Sequence of chain 1.B:
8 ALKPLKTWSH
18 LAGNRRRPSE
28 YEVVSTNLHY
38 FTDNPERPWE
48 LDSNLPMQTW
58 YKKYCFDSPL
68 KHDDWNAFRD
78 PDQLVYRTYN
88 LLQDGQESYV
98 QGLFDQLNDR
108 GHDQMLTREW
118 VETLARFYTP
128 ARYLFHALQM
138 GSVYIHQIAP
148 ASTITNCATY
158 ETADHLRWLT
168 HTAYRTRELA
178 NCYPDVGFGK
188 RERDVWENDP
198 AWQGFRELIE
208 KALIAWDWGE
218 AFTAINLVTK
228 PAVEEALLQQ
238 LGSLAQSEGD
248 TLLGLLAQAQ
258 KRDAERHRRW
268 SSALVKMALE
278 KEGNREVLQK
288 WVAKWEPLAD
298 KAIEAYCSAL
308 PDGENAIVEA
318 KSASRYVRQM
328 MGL

The protein below binds the small molecule below.
Small molecule (SMILES): Oc1ccc(Br)cc1

Binding-site contacts:
Ligand atom BR4 contacts residue PHE101 of chain 1.B at 3.8 Å.
Ligand atom C6 contacts residue PHE101 of chain 1.B at 3.9 Å (hydrophobic).
Ligand atom C3 contacts residue PHE101 of chain 1.B at 4.0 Å (hydrophobic).
Ligand atom C5 contacts residue PHE101 of chain 1.B at 3.6 Å (hydrophobic).
Ligand atom C6 contacts residue TRP9 of chain 1.A at 4.3 Å (hydrophobic).
Ligand atom C2 contacts residue PRO56 of chain 1.A at 3.8 Å (hydrophobic).
Ligand atom BR4 contacts residue MET3 of chain 1.A at 3.8 Å.
Ligand atom C1 contacts residue PRO56 of chain 1.A at 3.8 Å (hydrophobic).
Ligand atom BR4 contacts residue TYR171 of chain 1.B at 3.8 Å.
Ligand atom C2 contacts residue GLN98 of chain 1.B at 4.5 Å.
Ligand atom C3 contacts residue PRO56 of chain 1.A at 4.5 Å (hydrophobic).
Ligand atom C1 contacts residue HIS168 of chain 1.B at 3.7 Å.
Ligand atom C1 contacts residue PHE101 of chain 1.B at 4.4 Å (hydrophobic).
Ligand atom C1 contacts residue VAL97 of chain 1.B at 4.4 Å (hydrophobic).
Ligand atom C3 contacts residue VAL97 of chain 1.B at 4.2 Å (hydrophobic).
Ligand atom O1 contacts residue GLU94 of chain 1.B at 2.5 Å (salt-bridge).
Ligand atom C1 contacts residue GLU94 of chain 1.B at 3.4 Å.
Ligand atom C2 contacts residue VAL97 of chain 1.B at 3.9 Å (hydrophobic).
Ligand atom BR4 contacts residue GLN98 of chain 1.B at 4.1 Å.
Ligand atom C4 contacts residue PHE101 of chain 1.B at 3.5 Å (hydrophobic).
Ligand atom C2 contacts residue GLU94 of chain 1.B at 3.3 Å.
Ligand atom C3 contacts residue GLU94 of chain 1.B at 4.4 Å.
Ligand atom O1 contacts residue THR167 of chain 1.B at 4.2 Å.
Ligand atom O1 contacts residue PRO56 of chain 1.A at 3.7 Å.
Ligand atom C3 contacts residue GLN98 of chain 1.B at 3.7 Å.
Ligand atom C5 contacts residue TYR171 of chain 1.B at 3.8 Å (hydrophobic).
Ligand atom C6 contacts residue TYR171 of chain 1.B at 4.2 Å (hydrophobic).
Ligand atom C6 contacts residue HIS168 of chain 1.B at 4.3 Å.
Ligand atom C6 contacts residue PRO56 of chain 1.A at 4.2 Å (hydrophobic).
Ligand atom C2 contacts residue HIS168 of chain 1.B at 4.4 Å.
Ligand atom O1 contacts residue HIS168 of chain 1.B at 3.1 Å (h-bond).
Ligand atom C4 contacts residue GLN98 of chain 1.B at 4.4 Å.

Sequence of chain 1.A:
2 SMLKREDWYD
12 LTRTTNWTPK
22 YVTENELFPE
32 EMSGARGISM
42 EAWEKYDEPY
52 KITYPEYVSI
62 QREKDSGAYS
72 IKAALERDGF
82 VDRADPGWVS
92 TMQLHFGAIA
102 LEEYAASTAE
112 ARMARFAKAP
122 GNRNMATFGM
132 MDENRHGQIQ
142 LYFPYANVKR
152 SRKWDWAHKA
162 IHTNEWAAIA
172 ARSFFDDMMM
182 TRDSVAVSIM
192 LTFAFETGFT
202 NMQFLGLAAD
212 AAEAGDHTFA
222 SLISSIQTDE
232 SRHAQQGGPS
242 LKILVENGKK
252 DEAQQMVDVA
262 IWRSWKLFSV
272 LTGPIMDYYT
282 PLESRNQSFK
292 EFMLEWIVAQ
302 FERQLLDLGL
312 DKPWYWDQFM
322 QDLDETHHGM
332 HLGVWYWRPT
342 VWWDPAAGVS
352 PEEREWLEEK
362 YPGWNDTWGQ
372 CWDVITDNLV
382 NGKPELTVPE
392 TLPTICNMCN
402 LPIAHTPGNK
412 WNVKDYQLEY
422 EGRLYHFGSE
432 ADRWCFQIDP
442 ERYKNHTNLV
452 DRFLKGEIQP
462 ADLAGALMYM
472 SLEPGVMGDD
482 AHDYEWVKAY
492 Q